Binding-site contacts:
Ligand atom C5 contacts residue ASN343 of chain 1.C at 3.7 Å.
Ligand atom C7 contacts residue ASN343 of chain 1.C at 3.4 Å.
Ligand atom O7 contacts residue VAL367 of chain 1.C at 4.4 Å.
Ligand atom C5 contacts residue GLY339 of chain 1.C at 3.8 Å.
Ligand atom C8 contacts residue ASN343 of chain 1.C at 3.5 Å.
Ligand atom C4 contacts residue GLY339 of chain 1.C at 3.6 Å.
Ligand atom C2 contacts residue ASN343 of chain 1.C at 2.5 Å.
Ligand atom C6 contacts residue ASN343 of chain 1.C at 4.4 Å.
Ligand atom C6 contacts residue GLY339 of chain 1.C at 3.5 Å.
Ligand atom O5 contacts residue ASN343 of chain 1.C at 2.5 Å (h-bond).
Ligand atom N2 contacts residue ASN343 of chain 1.C at 2.8 Å (h-bond).
Ligand atom C7 contacts residue SER371 of chain 1.C at 4.4 Å.
Ligand atom O7 contacts residue ASN343 of chain 1.C at 4.3 Å.
Ligand atom O6 contacts residue GLY339 of chain 1.C at 3.9 Å.
Ligand atom O7 contacts residue ASN370 of chain 1.C at 3.8 Å.
Ligand atom C1 contacts residue GLY339 of chain 1.C at 4.2 Å.
Ligand atom C3 contacts residue ASN343 of chain 1.C at 3.8 Å.
Ligand atom C8 contacts residue PHE342 of chain 1.C at 3.7 Å (hydrophobic).
Ligand atom O5 contacts residue GLY339 of chain 1.C at 3.3 Å (h-bond).
Ligand atom C4 contacts residue ASN343 of chain 1.C at 4.3 Å.
Ligand atom C1 contacts residue ASN343 of chain 1.C at 1.4 Å.
Ligand atom O7 contacts residue SER371 of chain 1.C at 3.4 Å.
Ligand atom O3 contacts residue VAL367 of chain 1.C at 4.4 Å.
Ligand atom C2 contacts residue GLY339 of chain 1.C at 4.4 Å.

Sequence of chain 1.C:
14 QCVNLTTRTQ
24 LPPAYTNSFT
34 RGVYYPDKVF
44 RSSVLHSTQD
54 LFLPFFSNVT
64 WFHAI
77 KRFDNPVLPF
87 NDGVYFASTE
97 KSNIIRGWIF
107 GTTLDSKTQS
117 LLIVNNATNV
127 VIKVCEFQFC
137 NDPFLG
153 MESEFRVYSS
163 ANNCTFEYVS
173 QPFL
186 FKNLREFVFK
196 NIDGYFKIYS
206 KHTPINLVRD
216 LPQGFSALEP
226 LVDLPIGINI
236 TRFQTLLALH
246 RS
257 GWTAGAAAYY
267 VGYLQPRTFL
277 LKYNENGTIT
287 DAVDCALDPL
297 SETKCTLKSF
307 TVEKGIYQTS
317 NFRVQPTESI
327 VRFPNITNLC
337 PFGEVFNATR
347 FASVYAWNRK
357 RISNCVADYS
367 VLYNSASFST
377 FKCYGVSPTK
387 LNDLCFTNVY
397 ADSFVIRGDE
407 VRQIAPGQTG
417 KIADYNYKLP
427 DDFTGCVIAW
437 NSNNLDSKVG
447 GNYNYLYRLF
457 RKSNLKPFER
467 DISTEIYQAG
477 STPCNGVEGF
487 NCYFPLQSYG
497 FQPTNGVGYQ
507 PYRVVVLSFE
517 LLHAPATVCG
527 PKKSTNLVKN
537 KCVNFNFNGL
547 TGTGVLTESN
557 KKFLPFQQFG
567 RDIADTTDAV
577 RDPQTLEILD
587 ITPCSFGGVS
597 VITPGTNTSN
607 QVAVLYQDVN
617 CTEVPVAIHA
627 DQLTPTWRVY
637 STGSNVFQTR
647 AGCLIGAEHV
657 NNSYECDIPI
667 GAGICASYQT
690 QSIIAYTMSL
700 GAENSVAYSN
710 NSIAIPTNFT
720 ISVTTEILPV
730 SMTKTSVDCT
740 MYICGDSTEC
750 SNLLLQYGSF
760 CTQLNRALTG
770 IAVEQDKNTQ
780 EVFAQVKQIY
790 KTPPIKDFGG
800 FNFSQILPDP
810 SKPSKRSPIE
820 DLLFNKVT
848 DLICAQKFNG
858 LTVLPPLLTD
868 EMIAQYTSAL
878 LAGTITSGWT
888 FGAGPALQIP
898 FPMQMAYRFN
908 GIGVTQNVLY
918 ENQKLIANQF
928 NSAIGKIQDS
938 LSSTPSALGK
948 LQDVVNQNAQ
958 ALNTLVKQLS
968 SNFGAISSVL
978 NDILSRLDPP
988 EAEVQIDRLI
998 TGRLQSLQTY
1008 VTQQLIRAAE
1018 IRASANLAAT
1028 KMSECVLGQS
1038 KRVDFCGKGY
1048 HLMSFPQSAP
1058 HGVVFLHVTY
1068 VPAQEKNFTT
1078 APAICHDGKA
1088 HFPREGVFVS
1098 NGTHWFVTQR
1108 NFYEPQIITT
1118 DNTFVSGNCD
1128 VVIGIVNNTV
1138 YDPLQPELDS

This protein binds this small molecule.
Small molecule (SMILES): CC(=O)N[C@@H]1[C@@H](O)[C@H](O)[C@@H](CO)O[C@H]1O